Binding-site contacts:
Ligand atom N1 contacts residue SER106 of chain 1.F at 3.2 Å.
Ligand atom N6 contacts residue PHE129 of chain 1.F at 3.4 Å.
Ligand atom N3 contacts residue PRO166 of chain 1.F at 3.9 Å.
Ligand atom O6 contacts residue SER165 of chain 1.F at 3.2 Å (h-bond).
Ligand atom N6 contacts residue THR128 of chain 1.F at 3.5 Å (h-bond).
Ligand atom C5' contacts residue PRO166 of chain 1.F at 3.8 Å (hydrophobic).
Ligand atom C8 contacts residue PRO166 of chain 1.F at 3.8 Å (hydrophobic).
Ligand atom N7 contacts residue TRP108 of chain 1.F at 2.5 Å.
Ligand atom C5 contacts residue PRO166 of chain 1.F at 3.4 Å (hydrophobic).
Ligand atom N7 contacts residue PRO166 of chain 1.F at 3.8 Å.
Ligand atom N6 contacts residue SER130 of chain 1.F at 3.3 Å (h-bond).
Ligand atom P1 contacts residue SER165 of chain 1.F at 3.6 Å.
Ligand atom C6 contacts residue TRP108 of chain 1.F at 3.3 Å (hydrophobic).
Ligand atom N1 contacts residue TRP108 of chain 1.F at 3.4 Å.
Ligand atom C4 contacts residue TRP108 of chain 1.F at 2.5 Å (hydrophobic).
Ligand atom C2 contacts residue SER106 of chain 1.F at 3.8 Å.
Ligand atom N3 contacts residue TRP108 of chain 1.F at 3.2 Å.
Ligand atom N6 contacts residue TRP108 of chain 1.F at 3.9 Å.
Ligand atom N9 contacts residue TRP108 of chain 1.F at 2.7 Å.
Ligand atom C2 contacts residue TRP108 of chain 1.F at 3.5 Å (hydrophobic).
Ligand atom C6 contacts residue THR128 of chain 1.F at 3.4 Å.
Ligand atom O22 contacts residue PRO166 of chain 1.F at 3.5 Å.
Ligand atom O4' contacts residue PRO166 of chain 1.F at 3.6 Å.
Ligand atom O5' contacts residue PRO166 of chain 1.F at 3.5 Å.
Ligand atom N7 contacts residue SER130 of chain 1.F at 2.6 Å (h-bond).
Ligand atom O12 contacts residue SER165 of chain 1.F at 2.7 Å (h-bond).
Ligand atom N1 contacts residue THR128 of chain 1.F at 2.5 Å (h-bond).
Ligand atom C4 contacts residue PRO166 of chain 1.F at 3.5 Å (hydrophobic).
Ligand atom O12 contacts residue HIS197 of chain 1.E at 3.2 Å.
Ligand atom O11 contacts residue HIS197 of chain 1.E at 3.8 Å.
Ligand atom C6 contacts residue PRO166 of chain 1.F at 3.6 Å (hydrophobic).
Ligand atom N6 contacts residue VAL107 of chain 1.F at 3.0 Å (h-bond).
Ligand atom C5 contacts residue SER130 of chain 1.F at 3.4 Å.
Ligand atom C8 contacts residue SER130 of chain 1.F at 3.7 Å.
Ligand atom C5 contacts residue TRP108 of chain 1.F at 2.7 Å (hydrophobic).
Ligand atom C6 contacts residue SER130 of chain 1.F at 3.8 Å.
Ligand atom C2 contacts residue THR128 of chain 1.F at 3.1 Å.
Ligand atom C1' contacts residue TRP108 of chain 1.F at 3.5 Å (hydrophobic).
Ligand atom C8 contacts residue TRP108 of chain 1.F at 2.6 Å (hydrophobic).
Ligand atom N9 contacts residue PRO166 of chain 1.F at 3.6 Å.

Sequence of chain 1.E:
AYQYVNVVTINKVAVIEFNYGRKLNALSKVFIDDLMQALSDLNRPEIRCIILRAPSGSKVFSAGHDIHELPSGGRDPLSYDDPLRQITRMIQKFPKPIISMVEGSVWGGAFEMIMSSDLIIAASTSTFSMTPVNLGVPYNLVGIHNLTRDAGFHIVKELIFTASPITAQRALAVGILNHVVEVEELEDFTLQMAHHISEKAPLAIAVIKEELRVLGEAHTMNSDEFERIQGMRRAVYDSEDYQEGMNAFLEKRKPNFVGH

Sequence of chain 1.F:
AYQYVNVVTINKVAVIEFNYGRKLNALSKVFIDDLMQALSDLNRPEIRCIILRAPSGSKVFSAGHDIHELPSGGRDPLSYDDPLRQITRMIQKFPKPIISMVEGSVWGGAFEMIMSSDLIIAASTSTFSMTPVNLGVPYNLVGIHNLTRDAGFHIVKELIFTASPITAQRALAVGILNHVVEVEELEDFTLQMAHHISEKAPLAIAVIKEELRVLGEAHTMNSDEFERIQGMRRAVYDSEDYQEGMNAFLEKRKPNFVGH

A protein and the small-molecule ligand that binds it are described below.
Small molecule (SMILES): CC(C(=O)SCCNC(=O)CCNC(=O)[C@H](O)C(C)(C)COP(=O)(O)OP(=O)(O)OC[C@H]1O[C@@H](n2cnc3c(N)ncnc32)[C@H](O)[C@@H]1OP(=O)(O)O)=[N+]([O-])[O-]